Sequence of chain 1.C:
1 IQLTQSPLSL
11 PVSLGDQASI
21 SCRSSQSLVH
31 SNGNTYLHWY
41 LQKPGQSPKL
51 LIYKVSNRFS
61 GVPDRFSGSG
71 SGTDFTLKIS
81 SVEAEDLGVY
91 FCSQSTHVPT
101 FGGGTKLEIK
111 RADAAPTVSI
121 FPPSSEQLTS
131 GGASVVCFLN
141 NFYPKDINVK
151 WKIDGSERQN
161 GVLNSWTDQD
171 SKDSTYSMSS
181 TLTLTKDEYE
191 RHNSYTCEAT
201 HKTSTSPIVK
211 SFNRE

The protein below binds the small molecule below.
Small molecule (SMILES): CC(=O)N[C@@H]1[C@@H](O)[C@@H](O)[C@@H](CO)O[C@H]1O

Binding-site contacts:
Ligand atom C3 contacts residue SER95 of chain 1.C at 3.4 Å.
Ligand atom O7 contacts residue TRP33 of chain 1.D at 3.8 Å.
Ligand atom C4 contacts residue ARG104 of chain 1.D at 3.6 Å.
Ligand atom O1 contacts residue THR96 of chain 1.C at 3.8 Å.
Ligand atom O7 contacts residue SER95 of chain 1.C at 4.1 Å.
Ligand atom C3 contacts residue THR96 of chain 1.C at 4.1 Å.
Ligand atom C8 contacts residue TYR36 of chain 1.C at 3.5 Å (hydrophobic).
Ligand atom C7 contacts residue THR96 of chain 1.C at 3.9 Å.
Ligand atom C6 contacts residue ARG52 of chain 1.D at 3.9 Å.
Ligand atom O3 contacts residue ARG104 of chain 1.D at 2.8 Å (salt-bridge).
Ligand atom O6 contacts residue TYR61 of chain 1.D at 3.6 Å.
Ligand atom C1 contacts residue ARG52 of chain 1.D at 3.6 Å.
Ligand atom N2 contacts residue THR96 of chain 1.C at 3.2 Å (h-bond).
Ligand atom C8 contacts residue THR96 of chain 1.C at 3.5 Å.
Ligand atom C5 contacts residue GLU50 of chain 1.D at 3.9 Å.
Ligand atom O4 contacts residue ARG52 of chain 1.D at 3.0 Å (salt-bridge).
Ligand atom O6 contacts residue PRO99 of chain 1.C at 4.1 Å.
Ligand atom O3 contacts residue SER95 of chain 1.C at 2.6 Å (h-bond).
Ligand atom C3 contacts residue HIS97 of chain 1.C at 3.1 Å.
Ligand atom O4 contacts residue ARG104 of chain 1.D at 2.9 Å (salt-bridge).
Ligand atom O3 contacts residue HIS97 of chain 1.C at 3.4 Å (h-bond).
Ligand atom C6 contacts residue GLU50 of chain 1.D at 3.4 Å.
Ligand atom C4 contacts residue GLU50 of chain 1.D at 3.4 Å.
Ligand atom C4 contacts residue ARG52 of chain 1.D at 4.0 Å.
Ligand atom O4 contacts residue TRP33 of chain 1.D at 3.9 Å.
Ligand atom N2 contacts residue SER95 of chain 1.C at 3.4 Å (h-bond).
Ligand atom O5 contacts residue ARG52 of chain 1.D at 3.0 Å (salt-bridge).
Ligand atom O4 contacts residue GLU50 of chain 1.D at 2.7 Å (salt-bridge).
Ligand atom C8 contacts residue SER95 of chain 1.C at 3.7 Å.
Ligand atom O6 contacts residue TRP47 of chain 1.D at 3.9 Å.
Ligand atom C5 contacts residue ARG52 of chain 1.D at 3.8 Å.
Ligand atom C2 contacts residue ARG52 of chain 1.D at 3.8 Å.
Ligand atom O6 contacts residue GLU50 of chain 1.D at 2.9 Å (salt-bridge).
Ligand atom C8 contacts residue HIS30 of chain 1.C at 3.6 Å.
Ligand atom C7 contacts residue SER95 of chain 1.C at 3.5 Å.
Ligand atom C6 contacts residue TYR61 of chain 1.D at 3.5 Å (hydrophobic).
Ligand atom C2 contacts residue SER95 of chain 1.C at 4.0 Å.
Ligand atom C2 contacts residue THR96 of chain 1.C at 4.1 Å.
Ligand atom C3 contacts residue ARG104 of chain 1.D at 3.8 Å.
Ligand atom C4 contacts residue HIS97 of chain 1.C at 3.8 Å.

Sequence of chain 1.D:
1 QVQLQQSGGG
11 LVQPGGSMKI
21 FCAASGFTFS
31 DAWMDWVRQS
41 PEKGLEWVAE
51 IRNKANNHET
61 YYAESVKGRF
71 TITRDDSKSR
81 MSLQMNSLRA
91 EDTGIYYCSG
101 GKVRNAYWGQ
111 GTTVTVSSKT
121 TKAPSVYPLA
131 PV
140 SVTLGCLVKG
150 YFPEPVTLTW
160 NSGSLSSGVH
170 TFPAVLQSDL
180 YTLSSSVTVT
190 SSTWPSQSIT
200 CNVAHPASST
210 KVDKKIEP